Binding-site contacts:
Ligand atom C6 contacts residue MET75 of chain 1.A at 4.0 Å (hydrophobic).
Ligand atom CM7 contacts residue TRP30 of chain 1.A at 3.9 Å (hydrophobic).
Ligand atom CM7 contacts residue TRP76 of chain 1.A at 4.0 Å (hydrophobic).
Ligand atom C4 contacts residue TRP30 of chain 1.A at 3.6 Å (hydrophobic).
Ligand atom O2C contacts residue LYS136 of chain 1.A at 3.5 Å (salt-bridge).
Ligand atom O6 contacts residue TRP76 of chain 1.A at 2.6 Å (h-bond).
Ligand atom C5 contacts residue TRP30 of chain 1.A at 3.8 Å (hydrophobic).
Ligand atom O3A contacts residue LYS136 of chain 1.A at 3.4 Å (salt-bridge).
Ligand atom O4' contacts residue TRP30 of chain 1.A at 3.4 Å.
Ligand atom C5 contacts residue TRP76 of chain 1.A at 3.8 Å (hydrophobic).
Ligand atom O2B contacts residue LYS133 of chain 1.A at 2.8 Å (salt-bridge).
Ligand atom N3 contacts residue TRP76 of chain 1.A at 3.8 Å.
Ligand atom O1A contacts residue ARG131 of chain 1.A at 3.0 Å (salt-bridge).
Ligand atom C6 contacts residue GLU77 of chain 1.A at 3.6 Å.
Ligand atom O6 contacts residue TRP30 of chain 1.A at 3.9 Å.
Ligand atom N7 contacts residue TRP30 of chain 1.A at 3.7 Å.
Ligand atom PB contacts residue LYS136 of chain 1.A at 3.8 Å.
Ligand atom N2 contacts residue GLU77 of chain 1.A at 3.0 Å (salt-bridge).
Ligand atom C2 contacts residue TRP76 of chain 1.A at 3.9 Å (hydrophobic).
Ligand atom C8 contacts residue TRP30 of chain 1.A at 3.5 Å (hydrophobic).
Ligand atom PB contacts residue ARG131 of chain 1.A at 3.6 Å.
Ligand atom C1' contacts residue TRP30 of chain 1.A at 3.5 Å (hydrophobic).
Ligand atom O1B contacts residue ARG131 of chain 1.A at 2.9 Å (salt-bridge).
Ligand atom O2B contacts residue LYS136 of chain 1.A at 2.9 Å (salt-bridge).
Ligand atom C2 contacts residue TRP30 of chain 1.A at 3.9 Å (hydrophobic).
Ligand atom N9 contacts residue TRP76 of chain 1.A at 4.0 Å.
Ligand atom O2B contacts residue ARG131 of chain 1.A at 3.2 Å (salt-bridge).
Ligand atom C2 contacts residue GLU77 of chain 1.A at 3.7 Å.
Ligand atom C6 contacts residue TRP30 of chain 1.A at 3.8 Å (hydrophobic).
Ligand atom C6 contacts residue TRP76 of chain 1.A at 3.5 Å (hydrophobic).
Ligand atom C4 contacts residue TRP76 of chain 1.A at 3.8 Å (hydrophobic).
Ligand atom N1 contacts residue TRP76 of chain 1.A at 3.5 Å.
Ligand atom N1 contacts residue GLU77 of chain 1.A at 2.8 Å (salt-bridge).
Ligand atom O6 contacts residue GLU77 of chain 1.A at 3.6 Å (salt-bridge).
Ligand atom O1C contacts residue LYS133 of chain 1.A at 3.8 Å.
Ligand atom N3 contacts residue TRP30 of chain 1.A at 3.8 Å.
Ligand atom N1 contacts residue TRP30 of chain 1.A at 3.9 Å.
Ligand atom O6 contacts residue MET75 of chain 1.A at 2.9 Å.
Ligand atom N7 contacts residue TRP76 of chain 1.A at 3.9 Å.
Ligand atom N9 contacts residue TRP30 of chain 1.A at 3.5 Å (h-bond).

A protein and the small-molecule ligand that binds it are described below.
Small molecule (SMILES): C[n+]1cn([C@@H]2O[C@H](CO[P](=O)(O)O[P](=O)(O)OP(=O)(O)O)[C@@H](O)[C@H]2O)c2nc(N)[nH]c(=O)c21

Sequence of chain 1.A:
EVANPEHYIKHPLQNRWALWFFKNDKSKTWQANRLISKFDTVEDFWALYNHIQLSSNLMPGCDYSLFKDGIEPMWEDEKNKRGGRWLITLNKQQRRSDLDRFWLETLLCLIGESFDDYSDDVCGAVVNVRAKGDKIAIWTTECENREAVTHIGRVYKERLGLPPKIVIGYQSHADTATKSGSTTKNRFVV